Binding-site contacts:
Ligand atom C31 contacts residue TYR62 of chain 1.E at 3.4 Å (hydrophobic).
Ligand atom C15 contacts residue GLU26 of chain 1.E at 3.2 Å.
Ligand atom C25 contacts residue HIS60 of chain 1.E at 3.2 Å.
Ligand atom C02 contacts residue VAL92 of chain 1.E at 3.3 Å (hydrophobic).
Ligand atom C21 contacts residue SER52 of chain 1.D at 3.5 Å.
Ligand atom C21 contacts residue GLU26 of chain 1.E at 3.2 Å.
Ligand atom C24 contacts residue HIS60 of chain 1.E at 3.7 Å.
Ligand atom C08 contacts residue TRP90 of chain 1.E at 3.7 Å (hydrophobic).
Ligand atom C28 contacts residue TYR62 of chain 1.E at 3.3 Å (hydrophobic).
Ligand atom C17 contacts residue LEU23 of chain 1.E at 3.6 Å (hydrophobic).
Ligand atom CL19 contacts residue PHE49 of chain 1.D at 3.7 Å.
Ligand atom CL19 contacts residue LEU23 of chain 1.E at 3.6 Å.
Ligand atom N09 contacts residue TYR62 of chain 1.E at 2.8 Å (h-bond).
Ligand atom C29 contacts residue TYR62 of chain 1.E at 3.5 Å (hydrophobic).
Ligand atom C16 contacts residue ILE28 of chain 1.E at 3.7 Å (hydrophobic).
Ligand atom C22 contacts residue GLU26 of chain 1.E at 3.5 Å.
Ligand atom C01 contacts residue VAL92 of chain 1.E at 3.5 Å (hydrophobic).
Ligand atom C20 contacts residue GLU26 of chain 1.E at 3.5 Å.
Ligand atom C11 contacts residue TYR62 of chain 1.E at 3.1 Å (hydrophobic).
Ligand atom O27 contacts residue LEU48 of chain 1.D at 3.6 Å.
Ligand atom C07 contacts residue TYR62 of chain 1.E at 3.8 Å (hydrophobic).
Ligand atom C04 contacts residue THR79 of chain 1.D at 3.4 Å.
Ligand atom C03 contacts residue VAL92 of chain 1.E at 3.7 Å (hydrophobic).
Ligand atom C14 contacts residue GLU26 of chain 1.E at 3.2 Å.
Ligand atom N23 contacts residue GLU26 of chain 1.E at 2.5 Å (salt-bridge).
Ligand atom C02 contacts residue TYR62 of chain 1.E at 3.7 Å (hydrophobic).
Ligand atom N13 contacts residue GLU26 of chain 1.E at 3.8 Å.
Ligand atom C20 contacts residue SER52 of chain 1.D at 3.6 Å.
Ligand atom C06 contacts residue TYR82 of chain 1.D at 3.6 Å (hydrophobic).
Ligand atom C05 contacts residue LEU114 of chain 1.E at 3.6 Å (hydrophobic).
Ligand atom C30 contacts residue TRP90 of chain 1.E at 3.5 Å (hydrophobic).
Ligand atom C08 contacts residue TYR62 of chain 1.E at 3.7 Å (hydrophobic).
Ligand atom C10 contacts residue TYR82 of chain 1.D at 3.7 Å (hydrophobic).
Ligand atom C10 contacts residue TYR62 of chain 1.E at 3.1 Å (hydrophobic).
Ligand atom C04 contacts residue LEU114 of chain 1.E at 3.5 Å (hydrophobic).
Ligand atom C24 contacts residue GLU26 of chain 1.E at 3.5 Å.
Ligand atom C30 contacts residue TYR62 of chain 1.E at 3.5 Å (hydrophobic).
Ligand atom C29 contacts residue HIS60 of chain 1.E at 3.7 Å.
Ligand atom C18 contacts residue GLU26 of chain 1.E at 3.8 Å.
Ligand atom C01 contacts residue TYR62 of chain 1.E at 3.4 Å (hydrophobic).

This protein binds this small molecule.
Small molecule (SMILES): C#Cc1cccc(CN2CCC3=C(C2)C(=O)N(Cc2ccc(Cl)cc2)C2=NCCN23)c1

Sequence of chain 1.D:
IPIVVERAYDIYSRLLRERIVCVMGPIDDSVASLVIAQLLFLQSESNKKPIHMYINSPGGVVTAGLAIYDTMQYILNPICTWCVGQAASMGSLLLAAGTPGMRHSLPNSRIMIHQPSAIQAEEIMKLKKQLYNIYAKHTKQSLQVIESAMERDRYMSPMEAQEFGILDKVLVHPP

Sequence of chain 1.E:
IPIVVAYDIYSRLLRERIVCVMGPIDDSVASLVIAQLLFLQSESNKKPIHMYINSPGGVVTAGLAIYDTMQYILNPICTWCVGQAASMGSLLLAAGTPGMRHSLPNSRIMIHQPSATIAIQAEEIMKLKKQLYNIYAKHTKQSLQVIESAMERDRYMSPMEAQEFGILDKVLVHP